Sequence of chain 27.A:
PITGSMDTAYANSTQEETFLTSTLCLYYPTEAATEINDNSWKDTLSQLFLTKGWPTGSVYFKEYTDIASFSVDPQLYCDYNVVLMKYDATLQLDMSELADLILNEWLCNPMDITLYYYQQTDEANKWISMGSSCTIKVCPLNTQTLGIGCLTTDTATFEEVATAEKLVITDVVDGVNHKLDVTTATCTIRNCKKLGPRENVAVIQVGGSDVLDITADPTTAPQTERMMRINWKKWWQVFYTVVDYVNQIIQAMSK

Binding-site contacts:
Ligand atom C1 contacts residue ASN12 of chain 27.A at 2.1 Å.
Ligand atom C5 contacts residue ASN12 of chain 27.A at 3.9 Å.
Ligand atom O7 contacts residue ASN12 of chain 27.A at 4.2 Å.
Ligand atom N2 contacts residue ASN12 of chain 27.A at 4.0 Å.
Ligand atom C2 contacts residue ASN12 of chain 27.A at 3.5 Å.
Ligand atom O5 contacts residue ASN12 of chain 27.A at 2.5 Å (h-bond).
Ligand atom C7 contacts residue ASN12 of chain 27.A at 4.3 Å.

A small-molecule ligand and the protein it binds are described below.
Small molecule (SMILES): CC(=O)N[C@H]1[C@H](O[C@H]2[C@H](O)[C@@H](NC(C)=O)CO[C@@H]2CO)O[C@H](CO)[C@@H](O)[C@@H]1O